Sequence of chain 1.A:
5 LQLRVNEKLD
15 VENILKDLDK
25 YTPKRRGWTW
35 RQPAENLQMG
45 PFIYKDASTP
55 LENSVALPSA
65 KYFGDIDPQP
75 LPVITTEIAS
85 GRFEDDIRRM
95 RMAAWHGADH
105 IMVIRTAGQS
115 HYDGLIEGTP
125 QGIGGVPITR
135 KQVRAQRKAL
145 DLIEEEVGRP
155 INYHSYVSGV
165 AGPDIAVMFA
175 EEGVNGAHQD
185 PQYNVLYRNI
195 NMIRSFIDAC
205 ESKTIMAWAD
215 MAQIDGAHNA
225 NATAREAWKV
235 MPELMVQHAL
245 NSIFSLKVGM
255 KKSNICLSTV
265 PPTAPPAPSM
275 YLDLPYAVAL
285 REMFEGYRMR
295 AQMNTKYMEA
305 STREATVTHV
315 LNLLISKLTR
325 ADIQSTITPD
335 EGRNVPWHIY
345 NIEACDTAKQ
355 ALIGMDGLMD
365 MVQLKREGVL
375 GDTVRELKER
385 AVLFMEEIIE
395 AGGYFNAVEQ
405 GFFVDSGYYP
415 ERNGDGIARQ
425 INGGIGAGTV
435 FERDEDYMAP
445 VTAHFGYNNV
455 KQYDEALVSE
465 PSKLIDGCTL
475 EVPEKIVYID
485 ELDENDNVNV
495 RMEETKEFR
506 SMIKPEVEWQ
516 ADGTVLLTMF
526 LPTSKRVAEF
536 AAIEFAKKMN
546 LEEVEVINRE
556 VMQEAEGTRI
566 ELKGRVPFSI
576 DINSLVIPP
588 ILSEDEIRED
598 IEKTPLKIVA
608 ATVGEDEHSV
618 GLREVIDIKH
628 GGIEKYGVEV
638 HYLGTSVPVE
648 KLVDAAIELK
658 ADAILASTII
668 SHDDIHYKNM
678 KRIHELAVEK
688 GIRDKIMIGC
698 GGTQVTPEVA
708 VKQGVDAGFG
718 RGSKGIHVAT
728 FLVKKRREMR

Binding-site contacts:
Ligand atom CB contacts residue GLU81 of chain 1.A at 3.7 Å.
Ligand atom OP3 contacts residue GLN113 of chain 1.A at 3.3 Å (h-bond).
Ligand atom C2A contacts residue TYR187 of chain 1.A at 3.7 Å (hydrophobic).
Ligand atom O contacts residue GLN296 of chain 1.A at 3.0 Å (h-bond).
Ligand atom O3 contacts residue ASN223 of chain 1.A at 2.8 Å (h-bond).
Ligand atom OXT contacts residue TYR160 of chain 1.A at 2.8 Å (h-bond).
Ligand atom C contacts residue HIS222 of chain 1.A at 3.7 Å.
Ligand atom OP2 contacts residue SER114 of chain 1.A at 2.6 Å (h-bond).
Ligand atom OP2 contacts residue TYR187 of chain 1.A at 2.8 Å (h-bond).
Ligand atom OXT contacts residue HIS182 of chain 1.A at 3.0 Å (h-bond).
Ligand atom N1 contacts residue SER162 of chain 1.A at 2.8 Å (h-bond).
Ligand atom OXT contacts residue HIS222 of chain 1.A at 3.7 Å.
Ligand atom C6 contacts residue SER162 of chain 1.A at 3.6 Å.
Ligand atom O contacts residue ARG294 of chain 1.A at 2.7 Å (salt-bridge).
Ligand atom N contacts residue GLU81 of chain 1.A at 3.3 Å (salt-bridge).
Ligand atom C4 contacts residue TYR187 of chain 1.A at 3.7 Å (hydrophobic).
Ligand atom C contacts residue GLU81 of chain 1.A at 3.6 Å.
Ligand atom OP3 contacts residue SER114 of chain 1.A at 2.9 Å (h-bond).
Ligand atom OP1 contacts residue GLY112 of chain 1.A at 3.4 Å (h-bond).
Ligand atom N contacts residue GLN296 of chain 1.A at 3.2 Å (h-bond).
Ligand atom C5 contacts residue TYR187 of chain 1.A at 3.1 Å (hydrophobic).
Ligand atom C6 contacts residue TYR187 of chain 1.A at 3.1 Å (hydrophobic).
Ligand atom C3 contacts residue TYR187 of chain 1.A at 3.7 Å (hydrophobic).
Ligand atom N1 contacts residue TYR187 of chain 1.A at 3.1 Å.
Ligand atom O3 contacts residue HIS222 of chain 1.A at 2.9 Å (h-bond).
Ligand atom C3 contacts residue ASN223 of chain 1.A at 3.5 Å.
Ligand atom P contacts residue SER114 of chain 1.A at 3.4 Å.
Ligand atom OP3 contacts residue ARG109 of chain 1.A at 2.6 Å (salt-bridge).
Ligand atom CD contacts residue HIS222 of chain 1.A at 3.5 Å.
Ligand atom P contacts residue ARG109 of chain 1.A at 3.5 Å.
Ligand atom C2 contacts residue TYR187 of chain 1.A at 3.6 Å (hydrophobic).
Ligand atom NE contacts residue LYS626 of chain 1.E at 3.1 Å (salt-bridge).
Ligand atom OP4 contacts residue ARG109 of chain 1.A at 3.6 Å (salt-bridge).
Ligand atom CA contacts residue GLU81 of chain 1.A at 3.6 Å.
Ligand atom OP2 contacts residue ARG192 of chain 1.A at 3.1 Å (salt-bridge).
Ligand atom C4A contacts residue LYS626 of chain 1.E at 3.4 Å.
Ligand atom OP1 contacts residue ARG192 of chain 1.A at 2.9 Å (salt-bridge).
Ligand atom NE contacts residue ASN223 of chain 1.A at 3.4 Å (h-bond).
Ligand atom C contacts residue GLN296 of chain 1.A at 3.6 Å.
Ligand atom C5A contacts residue TYR187 of chain 1.A at 3.2 Å (hydrophobic).

Sequence of chain 1.E:
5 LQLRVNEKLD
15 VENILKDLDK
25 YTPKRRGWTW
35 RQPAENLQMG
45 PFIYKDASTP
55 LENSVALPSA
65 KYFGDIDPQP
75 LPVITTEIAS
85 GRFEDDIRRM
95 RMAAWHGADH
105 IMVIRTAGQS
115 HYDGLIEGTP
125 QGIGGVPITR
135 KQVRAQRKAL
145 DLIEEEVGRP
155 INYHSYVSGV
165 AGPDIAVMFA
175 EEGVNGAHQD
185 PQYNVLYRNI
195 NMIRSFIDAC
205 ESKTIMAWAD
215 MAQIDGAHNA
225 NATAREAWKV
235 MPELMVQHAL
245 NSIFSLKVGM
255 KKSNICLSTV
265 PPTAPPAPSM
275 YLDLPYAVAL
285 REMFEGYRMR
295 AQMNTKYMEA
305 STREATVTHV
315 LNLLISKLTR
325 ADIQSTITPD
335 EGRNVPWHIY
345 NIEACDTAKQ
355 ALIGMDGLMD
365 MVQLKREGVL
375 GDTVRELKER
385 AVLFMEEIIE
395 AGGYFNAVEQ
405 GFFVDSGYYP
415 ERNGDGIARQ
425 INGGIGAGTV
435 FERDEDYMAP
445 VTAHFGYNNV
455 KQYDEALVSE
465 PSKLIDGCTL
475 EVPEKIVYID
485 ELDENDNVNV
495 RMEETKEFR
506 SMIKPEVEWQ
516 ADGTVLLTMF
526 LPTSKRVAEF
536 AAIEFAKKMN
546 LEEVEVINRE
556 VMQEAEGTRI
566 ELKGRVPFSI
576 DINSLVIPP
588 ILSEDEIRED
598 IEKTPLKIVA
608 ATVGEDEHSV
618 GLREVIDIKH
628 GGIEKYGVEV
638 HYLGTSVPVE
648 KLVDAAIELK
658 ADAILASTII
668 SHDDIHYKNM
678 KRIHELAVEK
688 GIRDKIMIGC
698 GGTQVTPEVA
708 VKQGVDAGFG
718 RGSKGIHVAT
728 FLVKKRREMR

A small-molecule ligand and the protein it binds are described below.
Small molecule (SMILES): Cc1ncc(COP(=O)(O)O)c(/C=N/CCC[C@H](N)C(=O)O)c1O